Binding-site contacts:
Ligand atom C13 contacts residue TRP314 of chain 1.B at 4.2 Å (hydrophobic).
Ligand atom C9 contacts residue MET95 of chain 1.B at 4.3 Å (hydrophobic).
Ligand atom C11 contacts residue SER203 of chain 1.B at 3.9 Å.
Ligand atom C8 contacts residue LEU75 of chain 1.B at 4.3 Å (hydrophobic).
Ligand atom C2 contacts residue ILE198 of chain 1.B at 4.3 Å (hydrophobic).
Ligand atom C11 contacts residue ALA200 of chain 1.B at 3.5 Å (hydrophobic).
Ligand atom C10 contacts residue SER203 of chain 1.B at 3.4 Å.
Ligand atom C3 contacts residue PHE98 of chain 1.B at 4.3 Å (hydrophobic).
Ligand atom C11 contacts residue TRP314 of chain 1.B at 4.2 Å (hydrophobic).
Ligand atom C10 contacts residue ALA200 of chain 1.B at 3.8 Å (hydrophobic).
Ligand atom C12 contacts residue ASN318 of chain 1.B at 4.5 Å.
Ligand atom C9 contacts residue SER203 of chain 1.B at 4.4 Å.
Ligand atom C12 contacts residue ILE198 of chain 1.B at 4.4 Å (hydrophobic).
Ligand atom C3 contacts residue PHE72 of chain 1.B at 4.4 Å (hydrophobic).
Ligand atom C4 contacts residue ILE198 of chain 1.B at 3.5 Å (hydrophobic).
Ligand atom C11 contacts residue GLY199 of chain 1.B at 3.8 Å.
Ligand atom C9 contacts residue ILE198 of chain 1.B at 3.4 Å (hydrophobic).
Ligand atom C6 contacts residue TRP321 of chain 1.B at 4.5 Å (hydrophobic).
Ligand atom C13 contacts residue ASN318 of chain 1.B at 3.8 Å.
Ligand atom C12 contacts residue LEU234 of chain 1.B at 4.1 Å (hydrophobic).
Ligand atom C1 contacts residue LEU75 of chain 1.B at 3.6 Å (hydrophobic).
Ligand atom C11 contacts residue ILE198 of chain 1.B at 3.8 Å (hydrophobic).
Ligand atom C10 contacts residue ILE198 of chain 1.B at 3.3 Å (hydrophobic).
Ligand atom C5 contacts residue ILE198 of chain 1.B at 3.7 Å (hydrophobic).
Ligand atom C7 contacts residue TYR328 of chain 1.B at 4.0 Å (hydrophobic).
Ligand atom C9 contacts residue GLY199 of chain 1.B at 4.5 Å.
Ligand atom C8 contacts residue ILE198 of chain 1.B at 4.1 Å (hydrophobic).
Ligand atom C12 contacts residue TRP314 of chain 1.B at 3.8 Å (hydrophobic).
Ligand atom C5 contacts residue ASN318 of chain 1.B at 4.4 Å.
Ligand atom C5 contacts residue ASN238 of chain 1.B at 3.3 Å.
Ligand atom N contacts residue ILE198 of chain 1.B at 4.5 Å.
Ligand atom C6 contacts residue TYR328 of chain 1.B at 4.2 Å (hydrophobic).
Ligand atom C10 contacts residue PHE98 of chain 1.B at 4.4 Å (hydrophobic).
Ligand atom C10 contacts residue GLY199 of chain 1.B at 3.3 Å.
Ligand atom C9 contacts residue PHE98 of chain 1.B at 4.4 Å (hydrophobic).
Ligand atom C6 contacts residue ASN238 of chain 1.B at 4.4 Å.

The small molecule below binds the protein below.
Small molecule (SMILES): CC[N+](CC)(CC)Cc1ccccc1

Sequence of chain 1.B:
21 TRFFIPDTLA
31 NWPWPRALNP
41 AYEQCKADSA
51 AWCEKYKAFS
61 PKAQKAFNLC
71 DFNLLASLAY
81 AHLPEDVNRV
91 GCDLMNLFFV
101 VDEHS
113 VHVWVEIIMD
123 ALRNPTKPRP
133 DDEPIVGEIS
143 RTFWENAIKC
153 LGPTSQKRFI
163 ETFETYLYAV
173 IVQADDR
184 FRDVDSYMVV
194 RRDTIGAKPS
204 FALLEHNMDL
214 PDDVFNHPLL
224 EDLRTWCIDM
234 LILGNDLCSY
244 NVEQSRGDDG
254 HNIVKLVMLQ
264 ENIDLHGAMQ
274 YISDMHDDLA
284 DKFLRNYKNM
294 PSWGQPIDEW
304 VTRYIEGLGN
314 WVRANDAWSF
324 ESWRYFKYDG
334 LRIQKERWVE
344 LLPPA